Binding-site contacts:
Ligand atom N2 contacts residue ASN118 of chain 1.D at 2.9 Å (h-bond).
Ligand atom C3 contacts residue TYR135 of chain 1.D at 3.8 Å (hydrophobic).
Ligand atom C8 contacts residue ASN118 of chain 1.D at 4.5 Å.
Ligand atom O5 contacts residue ASN118 of chain 1.D at 2.4 Å (h-bond).
Ligand atom O7 contacts residue THR105 of chain 1.D at 3.3 Å.
Ligand atom C8 contacts residue THR105 of chain 1.D at 4.4 Å.
Ligand atom O6 contacts residue TYR135 of chain 1.D at 3.7 Å.
Ligand atom O6 contacts residue SER120 of chain 1.D at 4.2 Å.
Ligand atom C5 contacts residue ASN118 of chain 1.D at 3.7 Å.
Ligand atom C2 contacts residue TYR135 of chain 1.D at 4.4 Å (hydrophobic).
Ligand atom C1 contacts residue ASN118 of chain 1.D at 1.4 Å.
Ligand atom O5 contacts residue TYR135 of chain 1.D at 3.9 Å.
Ligand atom O4 contacts residue TYR135 of chain 1.D at 3.8 Å.
Ligand atom C5 contacts residue TYR135 of chain 1.D at 3.4 Å (hydrophobic).
Ligand atom C3 contacts residue ASN118 of chain 1.D at 3.8 Å.
Ligand atom C4 contacts residue TYR135 of chain 1.D at 4.0 Å (hydrophobic).
Ligand atom O7 contacts residue ASN118 of chain 1.D at 3.2 Å (h-bond).
Ligand atom C1 contacts residue TYR135 of chain 1.D at 3.9 Å (hydrophobic).
Ligand atom C6 contacts residue TYR135 of chain 1.D at 4.1 Å (hydrophobic).
Ligand atom C4 contacts residue ASN118 of chain 1.D at 4.3 Å.
Ligand atom C2 contacts residue ASN118 of chain 1.D at 2.5 Å.
Ligand atom C7 contacts residue THR105 of chain 1.D at 4.2 Å.
Ligand atom C7 contacts residue ASN118 of chain 1.D at 3.3 Å.

Sequence of chain 1.D:
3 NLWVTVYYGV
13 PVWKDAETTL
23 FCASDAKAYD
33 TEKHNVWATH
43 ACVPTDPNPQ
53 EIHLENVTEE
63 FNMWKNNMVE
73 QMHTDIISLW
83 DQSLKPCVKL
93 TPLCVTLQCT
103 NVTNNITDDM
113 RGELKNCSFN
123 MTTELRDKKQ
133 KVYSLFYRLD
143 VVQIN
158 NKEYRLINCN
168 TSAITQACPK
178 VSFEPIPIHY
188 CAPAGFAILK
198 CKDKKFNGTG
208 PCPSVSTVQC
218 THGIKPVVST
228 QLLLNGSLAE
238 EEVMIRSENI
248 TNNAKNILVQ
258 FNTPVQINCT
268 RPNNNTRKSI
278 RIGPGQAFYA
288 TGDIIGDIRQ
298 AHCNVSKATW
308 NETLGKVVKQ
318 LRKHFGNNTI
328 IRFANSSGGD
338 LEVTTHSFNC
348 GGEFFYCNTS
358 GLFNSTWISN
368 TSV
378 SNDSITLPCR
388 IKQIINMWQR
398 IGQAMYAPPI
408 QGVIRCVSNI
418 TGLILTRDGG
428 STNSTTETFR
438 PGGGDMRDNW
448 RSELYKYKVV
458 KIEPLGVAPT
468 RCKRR

This small molecule binds to this protein.
Small molecule (SMILES): CC(=O)N[C@H]1[C@H](O[C@H]2[C@H](O)[C@@H](NC(C)=O)CO[C@@H]2CO)O[C@H](CO)[C@@H](O[C@@H]2O[C@H](CO)[C@@H](O)[C@H](O[C@H]3O[C@H](CO)[C@@H](O)[C@H](O)[C@@H]3O)[C@@H]2O)[C@@H]1O